This protein binds this small molecule.
Small molecule (SMILES): O=[N+]([O-])c1ccc(O)cc1[N+](=O)[O-]

Sequence of chain 1.B:
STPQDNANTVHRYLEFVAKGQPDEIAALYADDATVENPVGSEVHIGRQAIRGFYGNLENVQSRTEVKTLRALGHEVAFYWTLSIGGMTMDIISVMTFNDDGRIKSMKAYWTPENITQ

Binding-site contacts:
Ligand atom N3 contacts residue LEU83 of chain 1.B at 3.5 Å.
Ligand atom O32 contacts residue VAL18 of chain 1.B at 3.3 Å.
Ligand atom O32 contacts residue LEU58 of chain 1.B at 3.8 Å.
Ligand atom O42 contacts residue MET94 of chain 1.B at 3.2 Å (h-bond).
Ligand atom O1 contacts residue MET111 of chain 1.B at 3.6 Å.
Ligand atom O31 contacts residue LEU83 of chain 1.B at 4.2 Å.
Ligand atom C6 contacts residue TRP81 of chain 1.B at 3.8 Å (hydrophobic).
Ligand atom N3 contacts residue LEU58 of chain 1.B at 4.2 Å.
Ligand atom O32 contacts residue LEU83 of chain 1.B at 3.1 Å.
Ligand atom O41 contacts residue TRP115 of chain 1.B at 3.4 Å.
Ligand atom C5 contacts residue ASN38 of chain 1.B at 3.4 Å.
Ligand atom C1 contacts residue TYR14 of chain 1.B at 3.3 Å (hydrophobic).
Ligand atom N4 contacts residue MET94 of chain 1.B at 3.7 Å.
Ligand atom O1 contacts residue TYR14 of chain 1.B at 2.4 Å (h-bond).
Ligand atom C5 contacts residue ILE96 of chain 1.B at 4.1 Å (hydrophobic).
Ligand atom C1 contacts residue MET111 of chain 1.B at 4.3 Å (hydrophobic).
Ligand atom C6 contacts residue ASN38 of chain 1.B at 3.6 Å.
Ligand atom C1 contacts residue ASN38 of chain 1.B at 4.0 Å.
Ligand atom N4 contacts residue ASN38 of chain 1.B at 4.3 Å.
Ligand atom O41 contacts residue ASN38 of chain 1.B at 4.0 Å.
Ligand atom O1 contacts residue TRP81 of chain 1.B at 3.5 Å.
Ligand atom C4 contacts residue LEU83 of chain 1.B at 4.0 Å (hydrophobic).
Ligand atom C4 contacts residue ASN38 of chain 1.B at 3.7 Å.
Ligand atom O41 contacts residue MET94 of chain 1.B at 3.3 Å.
Ligand atom C6 contacts residue ALA113 of chain 1.B at 4.0 Å (hydrophobic).
Ligand atom O42 contacts residue LEU83 of chain 1.B at 3.1 Å.
Ligand atom N3 contacts residue VAL18 of chain 1.B at 4.5 Å.
Ligand atom C3 contacts residue ASN38 of chain 1.B at 4.2 Å.
Ligand atom C1 contacts residue TRP81 of chain 1.B at 3.6 Å (hydrophobic).
Ligand atom N4 contacts residue LEU83 of chain 1.B at 3.9 Å.
Ligand atom C2 contacts residue TRP81 of chain 1.B at 4.0 Å (hydrophobic).
Ligand atom C5 contacts residue TRP115 of chain 1.B at 4.0 Å (hydrophobic).
Ligand atom C6 contacts residue ILE96 of chain 1.B at 4.3 Å (hydrophobic).
Ligand atom O31 contacts residue LEU58 of chain 1.B at 3.9 Å.
Ligand atom C2 contacts residue TYR14 of chain 1.B at 3.4 Å (hydrophobic).
Ligand atom O1 contacts residue TYR55 of chain 1.B at 4.4 Å.
Ligand atom C2 contacts residue ASN38 of chain 1.B at 4.3 Å.
Ligand atom C3 contacts residue LEU83 of chain 1.B at 3.8 Å (hydrophobic).